The protein below binds the small molecule below.
Small molecule (SMILES): O=C(Nc1ccc(Cl)cc1)Nc1ccc(Cl)c(Cl)c1

Binding-site contacts:
Ligand atom C2 contacts residue THR32 of chain 1.C at 3.8 Å.
Ligand atom C6 contacts residue VAL81 of chain 1.C at 3.8 Å (hydrophobic).
Ligand atom C4 contacts residue HIS31 of chain 1.C at 3.5 Å.
Ligand atom C16 contacts residue ARG29 of chain 1.C at 3.4 Å.
Ligand atom C12 contacts residue THR100 of chain 1.C at 3.7 Å.
Ligand atom C5 contacts residue TYR34 of chain 1.C at 3.4 Å (hydrophobic).
Ligand atom N1 contacts residue THR100 of chain 1.C at 3.1 Å (h-bond).
Ligand atom C3 contacts residue ALA26 of chain 1.C at 3.8 Å (hydrophobic).
Ligand atom C1 contacts residue THR32 of chain 1.C at 3.7 Å.
Ligand atom CL1 contacts residue THR32 of chain 1.C at 3.7 Å.
Ligand atom CL1 contacts residue ALA79 of chain 1.C at 3.5 Å.
Ligand atom C6 contacts residue THR32 of chain 1.C at 3.4 Å.
Ligand atom C5 contacts residue THR32 of chain 1.C at 3.8 Å.
Ligand atom C15 contacts residue VAL4 of chain 1.C at 3.7 Å (hydrophobic).
Ligand atom C16 contacts residue VAL4 of chain 1.C at 3.6 Å (hydrophobic).
Ligand atom N7 contacts residue HIS31 of chain 1.C at 3.5 Å (h-bond).
Ligand atom CL2 contacts residue ILE115 of chain 1.C at 3.6 Å.
Ligand atom CL3 contacts residue GLN3 of chain 1.C at 3.3 Å.
Ligand atom O9 contacts residue HIS31 of chain 1.C at 2.9 Å (h-bond).
Ligand atom N1 contacts residue TYR34 of chain 1.C at 3.7 Å.
Ligand atom N7 contacts residue THR100 of chain 1.C at 3.1 Å (h-bond).
Ligand atom C16 contacts residue TYR34 of chain 1.C at 3.7 Å (hydrophobic).
Ligand atom C5 contacts residue HIS31 of chain 1.C at 3.8 Å.
Ligand atom CL2 contacts residue ARG101 of chain 1.C at 3.8 Å.
Ligand atom CL1 contacts residue THR80 of chain 1.C at 3.6 Å.
Ligand atom O9 contacts residue THR30 of chain 1.C at 3.3 Å.
Ligand atom C3 contacts residue HIS31 of chain 1.C at 3.9 Å.
Ligand atom C15 contacts residue ARG29 of chain 1.C at 3.3 Å.
Ligand atom C8 contacts residue THR100 of chain 1.C at 3.6 Å.
Ligand atom C11 contacts residue TYR34 of chain 1.C at 3.5 Å (hydrophobic).
Ligand atom C12 contacts residue ARG101 of chain 1.C at 3.5 Å.
Ligand atom CL1 contacts residue VAL81 of chain 1.C at 3.8 Å.
Ligand atom C5 contacts residue MET36 of chain 1.C at 3.8 Å (hydrophobic).
Ligand atom C8 contacts residue HIS31 of chain 1.C at 3.6 Å.
Ligand atom C2 contacts residue ALA26 of chain 1.C at 3.9 Å (hydrophobic).
Ligand atom C2 contacts residue ALA79 of chain 1.C at 3.9 Å (hydrophobic).
Ligand atom N7 contacts residue TYR34 of chain 1.C at 3.8 Å.
Ligand atom CL2 contacts residue ALA102 of chain 1.C at 3.6 Å.
Ligand atom C13 contacts residue ILE115 of chain 1.C at 3.8 Å (hydrophobic).
Ligand atom N1 contacts residue ARG101 of chain 1.C at 3.9 Å.

Sequence of chain 1.C:
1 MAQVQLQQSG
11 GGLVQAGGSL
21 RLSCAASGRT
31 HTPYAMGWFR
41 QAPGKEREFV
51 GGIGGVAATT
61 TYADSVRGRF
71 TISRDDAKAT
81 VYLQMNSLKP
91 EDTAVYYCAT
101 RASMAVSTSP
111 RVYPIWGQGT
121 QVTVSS